Sequence of chain 1.A:
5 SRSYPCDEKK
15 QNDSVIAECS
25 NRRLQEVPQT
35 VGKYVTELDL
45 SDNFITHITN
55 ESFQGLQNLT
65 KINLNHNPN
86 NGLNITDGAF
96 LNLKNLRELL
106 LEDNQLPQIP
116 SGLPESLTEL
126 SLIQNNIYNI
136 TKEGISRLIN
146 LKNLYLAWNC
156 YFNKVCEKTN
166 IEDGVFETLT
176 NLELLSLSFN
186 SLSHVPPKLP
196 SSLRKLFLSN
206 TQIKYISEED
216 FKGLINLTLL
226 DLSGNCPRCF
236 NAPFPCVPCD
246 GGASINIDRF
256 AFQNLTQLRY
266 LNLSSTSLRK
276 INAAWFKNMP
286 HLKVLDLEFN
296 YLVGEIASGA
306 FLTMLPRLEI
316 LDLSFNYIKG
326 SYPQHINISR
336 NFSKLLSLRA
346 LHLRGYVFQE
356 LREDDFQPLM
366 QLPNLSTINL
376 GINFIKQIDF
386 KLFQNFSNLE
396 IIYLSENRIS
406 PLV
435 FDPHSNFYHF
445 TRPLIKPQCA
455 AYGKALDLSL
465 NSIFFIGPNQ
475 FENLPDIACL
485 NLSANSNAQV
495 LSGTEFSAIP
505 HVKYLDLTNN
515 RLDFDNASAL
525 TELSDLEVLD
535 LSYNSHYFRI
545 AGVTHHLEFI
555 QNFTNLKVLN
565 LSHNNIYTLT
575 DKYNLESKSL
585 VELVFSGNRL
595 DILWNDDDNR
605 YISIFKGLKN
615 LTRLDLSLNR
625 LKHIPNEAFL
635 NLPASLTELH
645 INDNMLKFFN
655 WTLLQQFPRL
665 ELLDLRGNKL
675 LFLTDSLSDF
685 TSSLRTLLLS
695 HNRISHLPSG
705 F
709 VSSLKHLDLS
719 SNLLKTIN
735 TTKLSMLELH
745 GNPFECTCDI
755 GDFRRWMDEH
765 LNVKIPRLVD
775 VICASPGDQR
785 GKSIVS

Binding-site contacts:
Ligand atom O7 contacts residue LEU341 of chain 1.A at 4.2 Å.
Ligand atom C1 contacts residue ARG344 of chain 1.A at 4.0 Å.
Ligand atom O7 contacts residue ASN369 of chain 1.A at 3.7 Å.
Ligand atom C4 contacts residue ARG344 of chain 1.A at 4.3 Å.
Ligand atom C7 contacts residue SER342 of chain 1.A at 4.2 Å.
Ligand atom C3 contacts residue ASN369 of chain 1.A at 3.8 Å.
Ligand atom C7 contacts residue ASN369 of chain 1.A at 3.5 Å.
Ligand atom C5 contacts residue ARG344 of chain 1.A at 3.9 Å.
Ligand atom C4 contacts residue ASN369 of chain 1.A at 4.2 Å.
Ligand atom C2 contacts residue ASN369 of chain 1.A at 2.5 Å.
Ligand atom C8 contacts residue PRO368 of chain 1.A at 4.4 Å (hydrophobic).
Ligand atom C6 contacts residue ARG344 of chain 1.A at 3.5 Å.
Ligand atom O5 contacts residue ASN369 of chain 1.A at 2.3 Å (h-bond).
Ligand atom O6 contacts residue ARG344 of chain 1.A at 3.1 Å (salt-bridge).
Ligand atom C5 contacts residue ASN369 of chain 1.A at 3.6 Å.
Ligand atom C8 contacts residue LEU341 of chain 1.A at 3.6 Å (hydrophobic).
Ligand atom O5 contacts residue ARG344 of chain 1.A at 3.1 Å (salt-bridge).
Ligand atom N2 contacts residue ASN369 of chain 1.A at 2.9 Å (h-bond).
Ligand atom C1 contacts residue ASN369 of chain 1.A at 1.4 Å.
Ligand atom O7 contacts residue SER342 of chain 1.A at 3.1 Å (h-bond).
Ligand atom C7 contacts residue LEU341 of chain 1.A at 4.1 Å (hydrophobic).
Ligand atom C2 contacts residue ARG344 of chain 1.A at 4.5 Å.

A protein and the small-molecule ligand that binds it are described below.
Small molecule (SMILES): CC(=O)N[C@@H]1[C@@H](O)[C@H](O)[C@@H](CO)O[C@H]1O